Binding-site contacts:
Ligand atom C2 contacts residue PRO230 of chain 1.C at 4.4 Å (hydrophobic).
Ligand atom C2 contacts residue LYS137 of chain 1.C at 3.8 Å.
Ligand atom C8 contacts residue ALA262 of chain 1.B at 4.4 Å (hydrophobic).
Ligand atom O7 contacts residue ASN263 of chain 1.B at 3.7 Å.
Ligand atom C5 contacts residue ASN263 of chain 1.B at 3.6 Å.
Ligand atom C5 contacts residue PHE140 of chain 1.C at 4.0 Å (hydrophobic).
Ligand atom O4 contacts residue GLU231 of chain 1.C at 3.9 Å.
Ligand atom O7 contacts residue PHE140 of chain 1.C at 3.6 Å.
Ligand atom C4 contacts residue LYS137 of chain 1.C at 4.3 Å.
Ligand atom O3 contacts residue PRO230 of chain 1.C at 3.7 Å.
Ligand atom O3 contacts residue GLU231 of chain 1.C at 2.8 Å (salt-bridge).
Ligand atom O5 contacts residue THR138 of chain 1.C at 4.3 Å.
Ligand atom C7 contacts residue PHE140 of chain 1.C at 4.1 Å (hydrophobic).
Ligand atom C2 contacts residue PHE140 of chain 1.C at 4.1 Å (hydrophobic).
Ligand atom O5 contacts residue ASN263 of chain 1.B at 2.2 Å (h-bond).
Ligand atom C6 contacts residue PHE140 of chain 1.C at 4.0 Å (hydrophobic).
Ligand atom O5 contacts residue LYS137 of chain 1.C at 4.4 Å.
Ligand atom N2 contacts residue THR138 of chain 1.C at 3.7 Å.
Ligand atom C8 contacts residue THR138 of chain 1.C at 3.5 Å.
Ligand atom C2 contacts residue ASN263 of chain 1.B at 2.5 Å.
Ligand atom C4 contacts residue GLU231 of chain 1.C at 3.4 Å.
Ligand atom C3 contacts residue PRO230 of chain 1.C at 3.7 Å (hydrophobic).
Ligand atom C1 contacts residue THR138 of chain 1.C at 4.0 Å.
Ligand atom C8 contacts residue LEU261 of chain 1.B at 4.0 Å (hydrophobic).
Ligand atom C4 contacts residue ASN263 of chain 1.B at 4.1 Å.
Ligand atom N2 contacts residue ASN263 of chain 1.B at 3.3 Å (h-bond).
Ligand atom C7 contacts residue ASN263 of chain 1.B at 3.8 Å.
Ligand atom O6 contacts residue PHE140 of chain 1.C at 3.9 Å.
Ligand atom C3 contacts residue LYS137 of chain 1.C at 3.5 Å.
Ligand atom C5 contacts residue LYS137 of chain 1.C at 4.0 Å.
Ligand atom C3 contacts residue GLU231 of chain 1.C at 3.3 Å.
Ligand atom N2 contacts residue PHE140 of chain 1.C at 4.3 Å.
Ligand atom C1 contacts residue ASN263 of chain 1.B at 1.4 Å.
Ligand atom N2 contacts residue LYS137 of chain 1.C at 3.5 Å (salt-bridge).
Ligand atom O7 contacts residue ALA262 of chain 1.B at 4.4 Å.
Ligand atom C1 contacts residue LYS137 of chain 1.C at 3.9 Å.
Ligand atom C3 contacts residue ASN263 of chain 1.B at 3.8 Å.
Ligand atom O6 contacts residue THR138 of chain 1.C at 4.4 Å.
Ligand atom C7 contacts residue THR138 of chain 1.C at 3.9 Å.

Sequence of chain 1.C:
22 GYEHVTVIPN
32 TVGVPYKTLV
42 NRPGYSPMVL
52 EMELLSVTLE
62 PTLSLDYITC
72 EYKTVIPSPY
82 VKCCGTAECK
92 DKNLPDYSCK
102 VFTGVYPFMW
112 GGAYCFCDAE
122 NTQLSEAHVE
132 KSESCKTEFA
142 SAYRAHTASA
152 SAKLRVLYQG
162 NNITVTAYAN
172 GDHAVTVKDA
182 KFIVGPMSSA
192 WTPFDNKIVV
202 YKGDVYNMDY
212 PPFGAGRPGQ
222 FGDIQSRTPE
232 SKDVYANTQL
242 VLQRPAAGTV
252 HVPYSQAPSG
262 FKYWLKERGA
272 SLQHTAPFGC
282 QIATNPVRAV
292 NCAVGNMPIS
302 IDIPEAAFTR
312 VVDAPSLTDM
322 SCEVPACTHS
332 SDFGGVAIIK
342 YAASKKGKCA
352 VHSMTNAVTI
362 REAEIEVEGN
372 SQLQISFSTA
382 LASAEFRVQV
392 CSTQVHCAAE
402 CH

This protein binds this small molecule.
Small molecule (SMILES): CC(=O)N[C@H]1[C@@H](O[C@H]2[C@H](O)[C@@H](NC(C)=O)CO[C@@H]2CO)O[C@H](CO)[C@@H](O)[C@@H]1O

Sequence of chain 1.B:
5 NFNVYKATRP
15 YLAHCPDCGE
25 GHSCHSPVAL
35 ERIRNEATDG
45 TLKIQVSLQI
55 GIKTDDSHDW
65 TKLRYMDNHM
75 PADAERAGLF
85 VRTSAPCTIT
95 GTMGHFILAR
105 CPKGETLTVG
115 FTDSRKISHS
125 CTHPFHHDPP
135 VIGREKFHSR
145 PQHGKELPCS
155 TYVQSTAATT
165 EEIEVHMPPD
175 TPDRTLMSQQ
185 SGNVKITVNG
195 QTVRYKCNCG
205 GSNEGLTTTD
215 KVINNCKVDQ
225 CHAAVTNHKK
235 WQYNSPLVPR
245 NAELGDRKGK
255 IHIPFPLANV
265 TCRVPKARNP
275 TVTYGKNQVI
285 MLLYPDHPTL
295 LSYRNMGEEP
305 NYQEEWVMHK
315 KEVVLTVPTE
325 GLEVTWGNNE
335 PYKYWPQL